Binding-site contacts:
Ligand atom C20 contacts residue TYR92 of chain 1.E at 3.5 Å (hydrophobic).
Ligand atom C22 contacts residue TRP146 of chain 1.E at 3.5 Å (hydrophobic).
Ligand atom O1 contacts residue TRP54 of chain 1.A at 3.6 Å.
Ligand atom C1 contacts residue LEU117 of chain 1.A at 3.4 Å (hydrophobic).
Ligand atom O1 contacts residue CYS187 of chain 1.E at 3.5 Å (h-bond).
Ligand atom C12 contacts residue TRP146 of chain 1.E at 3.4 Å (hydrophobic).
Ligand atom C6 contacts residue GLN115 of chain 1.A at 3.3 Å.
Ligand atom C2 contacts residue LEU117 of chain 1.A at 3.6 Å (hydrophobic).
Ligand atom C2 contacts residue CYS187 of chain 1.E at 3.4 Å (hydrophobic).
Ligand atom C1 contacts residue CYS187 of chain 1.E at 3.3 Å (hydrophobic).
Ligand atom C8 contacts residue CYS187 of chain 1.E at 3.8 Å (hydrophobic).
Ligand atom C2 contacts residue CYS188 of chain 1.E at 3.8 Å (hydrophobic).
Ligand atom C13 contacts residue TYR92 of chain 1.E at 3.1 Å (hydrophobic).
Ligand atom C4 contacts residue GLN56 of chain 1.A at 3.7 Å.
Ligand atom C7 contacts residue CYS187 of chain 1.E at 3.7 Å (hydrophobic).
Ligand atom C5 contacts residue LEU117 of chain 1.A at 3.9 Å (hydrophobic).
Ligand atom C7 contacts residue GLN56 of chain 1.A at 3.5 Å.
Ligand atom C15 contacts residue TYR92 of chain 1.E at 3.6 Å (hydrophobic).
Ligand atom C19 contacts residue TRP146 of chain 1.E at 3.8 Å (hydrophobic).
Ligand atom C19 contacts residue TRP54 of chain 1.A at 3.5 Å (hydrophobic).
Ligand atom C10 contacts residue TRP54 of chain 1.A at 3.5 Å (hydrophobic).
Ligand atom C3 contacts residue CYS187 of chain 1.E at 3.3 Å (hydrophobic).
Ligand atom C11 contacts residue TYR185 of chain 1.E at 3.9 Å (hydrophobic).
Ligand atom C13 contacts residue SER145 of chain 1.E at 3.9 Å.
Ligand atom C3 contacts residue LEU117 of chain 1.A at 3.9 Å (hydrophobic).
Ligand atom C21 contacts residue LEU37 of chain 1.A at 3.8 Å (hydrophobic).
Ligand atom C6 contacts residue CYS187 of chain 1.E at 3.9 Å (hydrophobic).
Ligand atom C5 contacts residue CYS187 of chain 1.E at 3.8 Å (hydrophobic).
Ligand atom C4 contacts residue CYS187 of chain 1.E at 3.4 Å (hydrophobic).
Ligand atom C7 contacts residue LEU117 of chain 1.A at 3.8 Å (hydrophobic).
Ligand atom C16 contacts residue TYR185 of chain 1.E at 3.8 Å (hydrophobic).
Ligand atom C12 contacts residue TYR192 of chain 1.E at 3.5 Å (hydrophobic).
Ligand atom O2 contacts residue TRP54 of chain 1.A at 3.5 Å.
Ligand atom C14 contacts residue TRP146 of chain 1.E at 3.5 Å (hydrophobic).
Ligand atom C5 contacts residue GLN115 of chain 1.A at 3.7 Å.
Ligand atom O2 contacts residue TYR185 of chain 1.E at 3.9 Å.
Ligand atom C4 contacts residue LEU117 of chain 1.A at 3.5 Å (hydrophobic).
Ligand atom C17 contacts residue TRP146 of chain 1.E at 3.8 Å (hydrophobic).
Ligand atom C15 contacts residue TYR192 of chain 1.E at 3.4 Å (hydrophobic).
Ligand atom C15 contacts residue SER145 of chain 1.E at 3.6 Å.

A small-molecule ligand and the protein it binds are described below.
Small molecule (SMILES): CN1[C@@H](CC(=O)c2ccccc2)CCC[C@H]1C[C@H](O)c1ccccc1

Sequence of chain 1.A:
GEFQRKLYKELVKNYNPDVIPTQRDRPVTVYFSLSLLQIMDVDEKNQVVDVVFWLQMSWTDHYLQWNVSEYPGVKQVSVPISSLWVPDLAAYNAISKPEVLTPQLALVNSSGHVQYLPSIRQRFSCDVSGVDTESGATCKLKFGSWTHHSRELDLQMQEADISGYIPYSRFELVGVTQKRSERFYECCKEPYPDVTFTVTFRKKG

Sequence of chain 1.E:
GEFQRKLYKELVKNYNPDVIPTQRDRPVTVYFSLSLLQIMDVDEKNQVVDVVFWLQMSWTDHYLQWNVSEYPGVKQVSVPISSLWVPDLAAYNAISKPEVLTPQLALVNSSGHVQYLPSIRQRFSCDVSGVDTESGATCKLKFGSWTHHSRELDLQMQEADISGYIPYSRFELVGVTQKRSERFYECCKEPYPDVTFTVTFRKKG